A small-molecule ligand and the protein it binds are described below.
Small molecule (SMILES): CC(=O)N[C@H]1CO[C@H](CO)[C@@H](O[C@@H]2O[C@H](CO)[C@@H](O)C[C@H]2NC(C)=O)[C@@H]1O

Binding-site contacts:
Ligand atom C7 contacts residue ASN22 of chain 1.B at 3.7 Å.
Ligand atom O4 contacts residue ASN107 of chain 1.B at 3.7 Å.
Ligand atom C3 contacts residue ASN22 of chain 1.B at 3.8 Å.
Ligand atom C2 contacts residue PHE70 of chain 1.B at 3.8 Å (hydrophobic).
Ligand atom C2 contacts residue ASN22 of chain 1.B at 2.5 Å.
Ligand atom C7 contacts residue SER23 of chain 1.B at 3.9 Å.
Ligand atom O5 contacts residue ASN22 of chain 1.B at 2.4 Å (h-bond).
Ligand atom C1 contacts residue PHE70 of chain 1.B at 3.8 Å (hydrophobic).
Ligand atom C8 contacts residue ASN22 of chain 1.B at 4.0 Å.
Ligand atom C2 contacts residue SER23 of chain 1.B at 3.6 Å.
Ligand atom O7 contacts residue ASN22 of chain 1.B at 4.1 Å.
Ligand atom N2 contacts residue PHE70 of chain 1.B at 3.6 Å.
Ligand atom O5 contacts residue ALA72 of chain 1.B at 3.5 Å.
Ligand atom C3 contacts residue SER23 of chain 1.B at 3.8 Å.
Ligand atom O7 contacts residue ARG71 of chain 1.B at 3.4 Å.
Ligand atom C6 contacts residue VAL106 of chain 1.B at 3.6 Å (hydrophobic).
Ligand atom C4 contacts residue ASN107 of chain 1.B at 4.3 Å.
Ligand atom O7 contacts residue ASN107 of chain 1.B at 3.3 Å (h-bond).
Ligand atom C1 contacts residue SER23 of chain 1.B at 3.6 Å.
Ligand atom C1 contacts residue ASN22 of chain 1.B at 1.4 Å.
Ligand atom C5 contacts residue ASN107 of chain 1.B at 3.7 Å.
Ligand atom N2 contacts residue ASN22 of chain 1.B at 2.9 Å (h-bond).
Ligand atom C7 contacts residue PHE70 of chain 1.B at 3.4 Å (hydrophobic).
Ligand atom C8 contacts residue PRO69 of chain 1.B at 4.2 Å (hydrophobic).
Ligand atom C6 contacts residue ASN107 of chain 1.B at 4.0 Å.
Ligand atom O5 contacts residue VAL106 of chain 1.B at 3.8 Å.
Ligand atom C8 contacts residue SER23 of chain 1.B at 3.9 Å.
Ligand atom C6 contacts residue ALA72 of chain 1.B at 3.6 Å (hydrophobic).
Ligand atom O6 contacts residue VAL106 of chain 1.B at 2.9 Å.
Ligand atom O6 contacts residue ALA72 of chain 1.B at 4.1 Å.
Ligand atom C5 contacts residue ALA72 of chain 1.B at 4.2 Å (hydrophobic).
Ligand atom C5 contacts residue ASN22 of chain 1.B at 3.7 Å.
Ligand atom O7 contacts residue PHE70 of chain 1.B at 3.2 Å (h-bond).
Ligand atom O6 contacts residue ASN107 of chain 1.B at 3.3 Å.
Ligand atom C7 contacts residue ARG71 of chain 1.B at 4.3 Å.
Ligand atom N2 contacts residue SER23 of chain 1.B at 2.9 Å (h-bond).
Ligand atom C5 contacts residue VAL106 of chain 1.B at 4.2 Å (hydrophobic).
Ligand atom C4 contacts residue ASN22 of chain 1.B at 4.3 Å.
Ligand atom C1 contacts residue ALA72 of chain 1.B at 4.3 Å (hydrophobic).
Ligand atom C8 contacts residue PHE70 of chain 1.B at 4.1 Å (hydrophobic).

Sequence of chain 1.B:
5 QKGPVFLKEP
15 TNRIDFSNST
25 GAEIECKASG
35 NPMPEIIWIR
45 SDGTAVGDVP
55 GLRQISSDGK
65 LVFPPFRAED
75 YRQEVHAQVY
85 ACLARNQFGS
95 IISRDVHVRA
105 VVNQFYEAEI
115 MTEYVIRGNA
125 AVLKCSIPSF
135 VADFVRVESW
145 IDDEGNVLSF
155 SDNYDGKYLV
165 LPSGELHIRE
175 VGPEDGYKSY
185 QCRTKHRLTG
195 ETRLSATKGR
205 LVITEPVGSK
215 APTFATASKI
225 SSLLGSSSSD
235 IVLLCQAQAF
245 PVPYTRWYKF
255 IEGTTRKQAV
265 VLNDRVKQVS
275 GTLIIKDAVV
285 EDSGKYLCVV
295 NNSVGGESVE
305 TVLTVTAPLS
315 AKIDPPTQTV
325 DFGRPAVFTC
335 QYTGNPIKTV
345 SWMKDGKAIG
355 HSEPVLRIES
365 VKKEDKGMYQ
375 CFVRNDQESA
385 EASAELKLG